This small molecule binds to this protein.
Small molecule (SMILES): CC(=O)N[C@H]1[C@H](O[C@H]2[C@H](O)[C@@H](NC(C)=O)CO[C@@H]2CO)O[C@H](CO)[C@@H](O[C@@H]2O[C@H](CO)[C@@H](O)[C@H](O)[C@@H]2O)[C@@H]1O

Binding-site contacts:
Ligand atom N2 contacts residue ASN220 of chain 1.A at 2.8 Å (h-bond).
Ligand atom C2 contacts residue TYR218 of chain 1.A at 3.9 Å (hydrophobic).
Ligand atom C8 contacts residue ASN220 of chain 1.A at 4.5 Å.
Ligand atom C7 contacts residue ASN220 of chain 1.A at 3.4 Å.
Ligand atom N2 contacts residue TYR218 of chain 1.A at 4.3 Å.
Ligand atom O6 contacts residue TRP24 of chain 1.A at 3.7 Å.
Ligand atom O5 contacts residue ASN220 of chain 1.A at 2.4 Å (h-bond).
Ligand atom O4 contacts residue TRP24 of chain 1.A at 3.5 Å.
Ligand atom O5 contacts residue TYR218 of chain 1.A at 4.0 Å.
Ligand atom O7 contacts residue ASN220 of chain 1.A at 3.7 Å.
Ligand atom C6 contacts residue GLU34 of chain 1.A at 3.8 Å.
Ligand atom C6 contacts residue HIS105 of chain 1.A at 3.4 Å.
Ligand atom C1 contacts residue TYR218 of chain 1.A at 3.9 Å (hydrophobic).
Ligand atom C1 contacts residue HIS105 of chain 1.A at 4.4 Å.
Ligand atom O5 contacts residue HIS105 of chain 1.A at 3.4 Å.
Ligand atom O3 contacts residue GLU34 of chain 1.A at 4.2 Å.
Ligand atom C4 contacts residue TRP24 of chain 1.A at 4.3 Å (hydrophobic).
Ligand atom C8 contacts residue TRP112 of chain 1.A at 3.8 Å (hydrophobic).
Ligand atom C2 contacts residue ASN220 of chain 1.A at 2.4 Å.
Ligand atom C6 contacts residue TRP112 of chain 1.A at 3.8 Å (hydrophobic).
Ligand atom C5 contacts residue TRP24 of chain 1.A at 3.7 Å (hydrophobic).
Ligand atom C8 contacts residue GLU34 of chain 1.A at 3.6 Å.
Ligand atom O6 contacts residue HIS105 of chain 1.A at 2.7 Å (h-bond).
Ligand atom C6 contacts residue TRP24 of chain 1.A at 3.5 Å (hydrophobic).
Ligand atom C5 contacts residue HIS105 of chain 1.A at 4.1 Å.
Ligand atom O6 contacts residue GLU34 of chain 1.A at 3.7 Å.
Ligand atom C3 contacts residue GLU34 of chain 1.A at 4.1 Å.
Ligand atom N2 contacts residue GLU34 of chain 1.A at 3.5 Å (salt-bridge).
Ligand atom O6 contacts residue TRP112 of chain 1.A at 4.2 Å.
Ligand atom C4 contacts residue ASN220 of chain 1.A at 4.2 Å.
Ligand atom C8 contacts residue ALA209 of chain 1.A at 4.1 Å (hydrophobic).
Ligand atom O5 contacts residue TRP24 of chain 1.A at 4.3 Å.
Ligand atom O6 contacts residue TYR218 of chain 1.A at 4.1 Å.
Ligand atom C1 contacts residue ASN220 of chain 1.A at 1.4 Å.
Ligand atom C2 contacts residue GLU34 of chain 1.A at 4.3 Å.
Ligand atom C7 contacts residue GLU34 of chain 1.A at 4.0 Å.
Ligand atom C5 contacts residue ASN220 of chain 1.A at 3.7 Å.
Ligand atom O2 contacts residue TRP24 of chain 1.A at 3.9 Å.
Ligand atom C3 contacts residue ASN220 of chain 1.A at 3.7 Å.

Sequence of chain 1.A:
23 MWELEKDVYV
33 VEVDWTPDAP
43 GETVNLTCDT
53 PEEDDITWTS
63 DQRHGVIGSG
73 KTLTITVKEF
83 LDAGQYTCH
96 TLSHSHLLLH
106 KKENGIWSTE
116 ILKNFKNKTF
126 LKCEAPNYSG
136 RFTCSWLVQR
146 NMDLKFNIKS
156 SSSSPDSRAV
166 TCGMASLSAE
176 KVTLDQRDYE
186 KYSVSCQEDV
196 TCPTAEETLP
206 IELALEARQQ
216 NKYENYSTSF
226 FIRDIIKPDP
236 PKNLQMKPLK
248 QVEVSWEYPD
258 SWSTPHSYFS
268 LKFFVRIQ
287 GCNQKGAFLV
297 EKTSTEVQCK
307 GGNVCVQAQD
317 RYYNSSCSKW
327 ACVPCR